Binding-site contacts:
Ligand atom O6 contacts residue GLN19 of chain 1.C at 3.6 Å.
Ligand atom N2 contacts residue ASN52 of chain 1.C at 2.8 Å (h-bond).
Ligand atom O5 contacts residue ASN52 of chain 1.C at 2.4 Å (h-bond).
Ligand atom C7 contacts residue ASN52 of chain 1.C at 3.2 Å.
Ligand atom C3 contacts residue ASN52 of chain 1.C at 3.8 Å.
Ligand atom C4 contacts residue ASN52 of chain 1.C at 4.2 Å.
Ligand atom C1 contacts residue ASN52 of chain 1.C at 1.4 Å.
Ligand atom C5 contacts residue ASN52 of chain 1.C at 3.7 Å.
Ligand atom O6 contacts residue ASN52 of chain 1.C at 4.0 Å.
Ligand atom C2 contacts residue ASN52 of chain 1.C at 2.4 Å.
Ligand atom O7 contacts residue ASN52 of chain 1.C at 3.1 Å (h-bond).
Ligand atom C8 contacts residue ASN52 of chain 1.C at 4.3 Å.

The protein below binds the small molecule below.
Small molecule (SMILES): CC(=O)N[C@H]1[C@H](O[C@H]2[C@H](O)[C@@H](NC(C)=O)CO[C@@H]2CO)O[C@H](CO)[C@@H](O[C@@H]2O[C@H](CO)[C@@H](O)[C@H](O)[C@@H]2O)[C@@H]1O

Sequence of chain 1.C:
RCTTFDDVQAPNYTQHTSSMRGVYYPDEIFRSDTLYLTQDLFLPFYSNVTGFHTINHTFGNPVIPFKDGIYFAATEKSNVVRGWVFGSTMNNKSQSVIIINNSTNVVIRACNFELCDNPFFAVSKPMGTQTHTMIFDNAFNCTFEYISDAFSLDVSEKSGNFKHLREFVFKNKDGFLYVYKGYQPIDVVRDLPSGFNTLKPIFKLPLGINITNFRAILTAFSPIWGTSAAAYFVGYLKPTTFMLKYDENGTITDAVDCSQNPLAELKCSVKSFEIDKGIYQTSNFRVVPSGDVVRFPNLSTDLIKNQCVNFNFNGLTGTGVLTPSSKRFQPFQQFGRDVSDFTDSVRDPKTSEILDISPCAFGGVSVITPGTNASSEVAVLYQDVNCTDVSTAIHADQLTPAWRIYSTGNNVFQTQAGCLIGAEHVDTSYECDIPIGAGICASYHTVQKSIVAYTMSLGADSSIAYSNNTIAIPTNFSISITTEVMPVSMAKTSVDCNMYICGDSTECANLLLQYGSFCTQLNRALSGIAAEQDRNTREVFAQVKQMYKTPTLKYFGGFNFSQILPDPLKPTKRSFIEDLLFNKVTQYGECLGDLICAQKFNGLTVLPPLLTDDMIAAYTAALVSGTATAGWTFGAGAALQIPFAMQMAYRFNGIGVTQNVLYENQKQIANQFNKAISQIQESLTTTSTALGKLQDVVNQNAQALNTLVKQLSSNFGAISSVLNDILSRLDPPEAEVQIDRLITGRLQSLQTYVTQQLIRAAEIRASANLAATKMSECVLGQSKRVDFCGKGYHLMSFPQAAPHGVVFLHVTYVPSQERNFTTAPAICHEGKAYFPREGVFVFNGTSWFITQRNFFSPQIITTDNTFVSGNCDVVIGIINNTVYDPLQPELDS